Binding-site contacts:
Ligand atom O1G contacts residue LYS43 of chain 1.B at 2.4 Å (salt-bridge).
Ligand atom O1A contacts residue THR44 of chain 1.B at 3.4 Å (h-bond).
Ligand atom O4' contacts residue LYS149 of chain 1.B at 2.8 Å (salt-bridge).
Ligand atom N7 contacts residue ASN148 of chain 1.B at 3.0 Å (h-bond).
Ligand atom O5' contacts residue SER45 of chain 1.B at 3.5 Å (h-bond).
Ligand atom O1G contacts residue MG1 of chain 1.J at 3.2 Å.
Ligand atom O3G contacts residue THR62 of chain 1.B at 2.9 Å (h-bond).
Ligand atom O1B contacts residue LYS43 of chain 1.B at 2.7 Å (salt-bridge).
Ligand atom O2B contacts residue THR44 of chain 1.B at 2.9 Å (h-bond).
Ligand atom O3G contacts residue MG1 of chain 1.J at 1.9 Å.
Ligand atom O6 contacts residue ASP151 of chain 1.B at 3.5 Å (salt-bridge).
Ligand atom O6 contacts residue LYS149 of chain 1.B at 3.3 Å.
Ligand atom O1G contacts residue GLY89 of chain 1.B at 3.2 Å (h-bond).
Ligand atom N1 contacts residue LYS149 of chain 1.B at 3.4 Å.
Ligand atom C8 contacts residue SER45 of chain 1.B at 3.4 Å.
Ligand atom O1B contacts residue VAL41 of chain 1.B at 3.4 Å (h-bond).
Ligand atom C3B contacts residue GLY40 of chain 1.B at 2.8 Å.
Ligand atom C5 contacts residue LYS149 of chain 1.B at 3.2 Å.
Ligand atom O6 contacts residue ALA180 of chain 1.B at 2.9 Å (h-bond).
Ligand atom O1A contacts residue SER45 of chain 1.B at 2.9 Å (h-bond).
Ligand atom O2' contacts residue GLN57 of chain 1.B at 3.2 Å (h-bond).
Ligand atom O2G contacts residue TYR59 of chain 1.B at 3.2 Å (h-bond).
Ligand atom C3B contacts residue TYR59 of chain 1.B at 3.5 Å (hydrophobic).
Ligand atom O1B contacts residue GLY42 of chain 1.B at 3.1 Å (h-bond).
Ligand atom O6 contacts residue SER179 of chain 1.B at 3.3 Å (h-bond).
Ligand atom O1A contacts residue GLY42 of chain 1.B at 3.0 Å.
Ligand atom O3A contacts residue GLY42 of chain 1.B at 3.1 Å (h-bond).
Ligand atom O6 contacts residue ASN148 of chain 1.B at 3.4 Å (h-bond).
Ligand atom O2' contacts residue PHE55 of chain 1.B at 3.3 Å.
Ligand atom O3' contacts residue GLN57 of chain 1.B at 2.7 Å (h-bond).
Ligand atom C6 contacts residue LYS149 of chain 1.B at 3.1 Å.
Ligand atom O2B contacts residue MG1 of chain 1.J at 2.0 Å.
Ligand atom C5' contacts residue GLY40 of chain 1.B at 3.5 Å.
Ligand atom N1 contacts residue ASP151 of chain 1.B at 2.9 Å (salt-bridge).
Ligand atom O6 contacts residue LYS181 of chain 1.B at 3.4 Å (salt-bridge).
Ligand atom O2' contacts residue SER56 of chain 1.B at 2.5 Å (h-bond).
Ligand atom PB contacts residue MG1 of chain 1.J at 3.2 Å.
Ligand atom O2A contacts residue TYR59 of chain 1.B at 3.3 Å.
Ligand atom N2 contacts residue ASP151 of chain 1.B at 3.1 Å (salt-bridge).
Ligand atom PG contacts residue MG1 of chain 1.J at 3.0 Å.

Sequence of chain 1.B:
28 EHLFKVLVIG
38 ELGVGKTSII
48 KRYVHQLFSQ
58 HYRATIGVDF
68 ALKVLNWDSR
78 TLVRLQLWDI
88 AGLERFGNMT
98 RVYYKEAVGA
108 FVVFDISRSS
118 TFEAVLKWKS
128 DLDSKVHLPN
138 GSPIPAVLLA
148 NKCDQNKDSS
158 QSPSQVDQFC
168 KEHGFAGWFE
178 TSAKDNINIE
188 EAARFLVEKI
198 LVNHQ

The small molecule below binds the protein below.
Small molecule (SMILES): Nc1nc2c(ncn2[C@@H]2O[C@H](CO[P](=O)(O)O[P](=O)(O)CP(=O)(O)O)[C@@H](O)[C@H]2O)c(=O)[nH]1